Sequence of chain 1.D:
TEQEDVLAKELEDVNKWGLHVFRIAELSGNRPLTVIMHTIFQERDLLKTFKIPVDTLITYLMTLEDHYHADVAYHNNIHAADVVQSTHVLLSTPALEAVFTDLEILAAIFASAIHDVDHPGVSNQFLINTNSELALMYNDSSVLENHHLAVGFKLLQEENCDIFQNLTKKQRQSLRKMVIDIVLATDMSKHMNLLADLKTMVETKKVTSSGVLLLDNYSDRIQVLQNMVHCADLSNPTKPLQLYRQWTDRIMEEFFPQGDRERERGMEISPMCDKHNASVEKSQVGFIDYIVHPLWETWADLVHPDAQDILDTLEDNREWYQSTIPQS

A protein and the small-molecule ligand that binds it are described below.
Small molecule (SMILES): COc1cc(-c2ccc(=O)[nH]n2)ccc1OC(F)F

Binding-site contacts:
Ligand atom O15 contacts residue GLN284 of chain 1.D at 3.3 Å (h-bond).
Ligand atom C12 contacts residue TYR74 of chain 1.D at 4.2 Å (hydrophobic).
Ligand atom F17 contacts residue THR248 of chain 1.D at 3.3 Å.
Ligand atom C9 contacts residue PHE287 of chain 1.D at 3.7 Å (hydrophobic).
Ligand atom F16 contacts residue ASN236 of chain 1.D at 3.1 Å.
Ligand atom C8 contacts residue PHE287 of chain 1.D at 3.7 Å (hydrophobic).
Ligand atom C9 contacts residue PHE255 of chain 1.D at 4.2 Å (hydrophobic).
Ligand atom C13 contacts residue ILE251 of chain 1.D at 4.0 Å (hydrophobic).
Ligand atom C19 contacts residue PHE287 of chain 1.D at 3.7 Å (hydrophobic).
Ligand atom C14 contacts residue THR248 of chain 1.D at 3.6 Å.
Ligand atom C14 contacts residue ILE251 of chain 1.D at 4.1 Å (hydrophobic).
Ligand atom C10 contacts residue GLN284 of chain 1.D at 4.1 Å.
Ligand atom C2 contacts residue MET188 of chain 1.D at 3.7 Å (hydrophobic).
Ligand atom C12 contacts residue ILE251 of chain 1.D at 4.0 Å (hydrophobic).
Ligand atom C7 contacts residue MET188 of chain 1.D at 3.9 Å (hydrophobic).
Ligand atom C14 contacts residue GLN284 of chain 1.D at 3.6 Å.
Ligand atom C14 contacts residue TYR244 of chain 1.D at 3.8 Å (hydrophobic).
Ligand atom O15 contacts residue ILE251 of chain 1.D at 3.8 Å.
Ligand atom F17 contacts residue TYR74 of chain 1.D at 3.9 Å.
Ligand atom O1 contacts residue MET188 of chain 1.D at 3.4 Å.
Ligand atom O18 contacts residue GLN284 of chain 1.D at 3.1 Å (h-bond).
Ligand atom F16 contacts residue PRO237 of chain 1.D at 3.7 Å.
Ligand atom C11 contacts residue ILE251 of chain 1.D at 3.9 Å (hydrophobic).
Ligand atom F16 contacts residue PHE287 of chain 1.D at 4.2 Å.
Ligand atom F17 contacts residue TRP247 of chain 1.D at 3.3 Å.
Ligand atom F16 contacts residue GLN284 of chain 1.D at 4.0 Å.
Ligand atom C11 contacts residue PHE287 of chain 1.D at 3.6 Å (hydrophobic).
Ligand atom C10 contacts residue PHE287 of chain 1.D at 3.6 Å (hydrophobic).
Ligand atom O15 contacts residue PHE287 of chain 1.D at 4.0 Å.
Ligand atom F17 contacts residue ILE251 of chain 1.D at 3.5 Å.
Ligand atom C8 contacts residue ILE251 of chain 1.D at 4.2 Å (hydrophobic).
Ligand atom C19 contacts residue SER283 of chain 1.D at 4.2 Å.
Ligand atom C19 contacts residue MET272 of chain 1.D at 3.4 Å (hydrophobic).
Ligand atom O18 contacts residue PHE287 of chain 1.D at 3.6 Å.
Ligand atom F16 contacts residue TYR244 of chain 1.D at 3.5 Å.
Ligand atom C19 contacts residue GLN284 of chain 1.D at 3.6 Å.
Ligand atom N4 contacts residue PHE255 of chain 1.D at 4.0 Å.
Ligand atom F17 contacts residue ASN236 of chain 1.D at 3.7 Å.
Ligand atom C13 contacts residue PHE287 of chain 1.D at 3.9 Å (hydrophobic).
Ligand atom C12 contacts residue PHE287 of chain 1.D at 3.9 Å (hydrophobic).